Sequence of chain 1.A:
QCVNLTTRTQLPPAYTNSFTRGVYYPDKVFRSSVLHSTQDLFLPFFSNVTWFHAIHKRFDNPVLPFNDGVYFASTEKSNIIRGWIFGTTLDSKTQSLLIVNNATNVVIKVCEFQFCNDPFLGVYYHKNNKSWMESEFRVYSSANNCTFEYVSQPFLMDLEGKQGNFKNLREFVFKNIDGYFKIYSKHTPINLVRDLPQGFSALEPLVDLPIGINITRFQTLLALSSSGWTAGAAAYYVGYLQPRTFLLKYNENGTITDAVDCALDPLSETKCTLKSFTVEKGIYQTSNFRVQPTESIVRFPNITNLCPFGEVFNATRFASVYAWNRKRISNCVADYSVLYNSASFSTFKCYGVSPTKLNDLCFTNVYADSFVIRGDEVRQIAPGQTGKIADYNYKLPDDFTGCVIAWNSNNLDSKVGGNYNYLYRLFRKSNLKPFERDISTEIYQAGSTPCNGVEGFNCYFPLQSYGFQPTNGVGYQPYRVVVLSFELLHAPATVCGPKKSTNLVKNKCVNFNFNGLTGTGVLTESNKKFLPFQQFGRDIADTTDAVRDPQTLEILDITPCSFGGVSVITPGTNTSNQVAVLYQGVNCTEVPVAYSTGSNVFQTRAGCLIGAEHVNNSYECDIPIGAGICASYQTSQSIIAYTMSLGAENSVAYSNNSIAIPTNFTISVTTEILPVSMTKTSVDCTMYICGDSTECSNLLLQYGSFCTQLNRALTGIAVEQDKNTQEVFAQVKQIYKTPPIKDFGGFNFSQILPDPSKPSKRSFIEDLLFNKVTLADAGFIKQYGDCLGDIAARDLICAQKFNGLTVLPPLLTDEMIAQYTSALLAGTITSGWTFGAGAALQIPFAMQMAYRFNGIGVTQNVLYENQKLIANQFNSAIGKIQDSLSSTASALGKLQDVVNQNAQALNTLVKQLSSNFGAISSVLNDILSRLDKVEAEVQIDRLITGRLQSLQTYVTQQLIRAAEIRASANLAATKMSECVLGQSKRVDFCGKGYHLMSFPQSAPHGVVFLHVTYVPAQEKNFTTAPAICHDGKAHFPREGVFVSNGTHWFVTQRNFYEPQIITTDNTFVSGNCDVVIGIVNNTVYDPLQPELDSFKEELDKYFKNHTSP

A protein and the small-molecule ligand that binds it are described below.
Small molecule (SMILES): CC(=O)N[C@H]1[C@H](O[C@H]2[C@H](O)[C@@H](NC(C)=O)CO[C@@H]2CO)O[C@H](CO)[C@@H](O)[C@@H]1O

Binding-site contacts:
Ligand atom C4 contacts residue ASN122 of chain 1.A at 4.2 Å.
Ligand atom C7 contacts residue ALA123 of chain 1.A at 4.3 Å (hydrophobic).
Ligand atom C3 contacts residue ASN122 of chain 1.A at 3.8 Å.
Ligand atom N2 contacts residue ASN122 of chain 1.A at 3.1 Å (h-bond).
Ligand atom C2 contacts residue ASN125 of chain 1.A at 3.7 Å.
Ligand atom C3 contacts residue ASN125 of chain 1.A at 3.6 Å.
Ligand atom O5 contacts residue ASN125 of chain 1.A at 4.1 Å.
Ligand atom C8 contacts residue ALA123 of chain 1.A at 3.5 Å (hydrophobic).
Ligand atom O7 contacts residue ASN122 of chain 1.A at 3.8 Å.
Ligand atom C2 contacts residue ASN122 of chain 1.A at 2.6 Å.
Ligand atom C4 contacts residue ASN125 of chain 1.A at 4.3 Å.
Ligand atom N2 contacts residue THR124 of chain 1.A at 3.8 Å.
Ligand atom C5 contacts residue ASN125 of chain 1.A at 4.0 Å.
Ligand atom O6 contacts residue VAL127 of chain 1.A at 4.1 Å.
Ligand atom N2 contacts residue ASN125 of chain 1.A at 3.7 Å.
Ligand atom C8 contacts residue THR124 of chain 1.A at 3.0 Å.
Ligand atom C5 contacts residue ASN122 of chain 1.A at 3.5 Å.
Ligand atom C7 contacts residue THR124 of chain 1.A at 4.0 Å.
Ligand atom C1 contacts residue ASN122 of chain 1.A at 1.4 Å.
Ligand atom C8 contacts residue LYS129 of chain 1.A at 4.3 Å.
Ligand atom C1 contacts residue ASN125 of chain 1.A at 3.3 Å.
Ligand atom O5 contacts residue ASN122 of chain 1.A at 2.2 Å (h-bond).
Ligand atom C7 contacts residue ASN122 of chain 1.A at 3.6 Å.
Ligand atom O7 contacts residue GLU154 of chain 1.A at 4.3 Å.